Sequence of chain 1.B:
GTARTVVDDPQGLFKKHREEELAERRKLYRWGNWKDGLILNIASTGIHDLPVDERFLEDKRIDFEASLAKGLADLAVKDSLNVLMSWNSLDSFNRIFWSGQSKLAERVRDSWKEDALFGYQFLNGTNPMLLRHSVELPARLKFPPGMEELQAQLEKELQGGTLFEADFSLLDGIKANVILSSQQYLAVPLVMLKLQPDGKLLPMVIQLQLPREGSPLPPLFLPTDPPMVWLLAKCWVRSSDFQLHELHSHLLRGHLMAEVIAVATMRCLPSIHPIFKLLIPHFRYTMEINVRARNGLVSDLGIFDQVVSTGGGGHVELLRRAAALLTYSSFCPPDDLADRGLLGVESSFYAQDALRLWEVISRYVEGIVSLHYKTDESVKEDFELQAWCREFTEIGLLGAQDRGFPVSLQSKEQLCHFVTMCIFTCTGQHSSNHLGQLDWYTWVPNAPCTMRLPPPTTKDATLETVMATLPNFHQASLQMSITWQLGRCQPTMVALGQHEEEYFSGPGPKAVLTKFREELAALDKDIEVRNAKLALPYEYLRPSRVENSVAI

Binding-site contacts:
Ligand atom O3 contacts residue ALA314 of chain 1.B at 3.5 Å.
Ligand atom C16 contacts residue GLU267 of chain 1.B at 3.5 Å.
Ligand atom O2 contacts residue PHE85 of chain 1.B at 3.4 Å.
Ligand atom C18 contacts residue LEU507 of chain 1.B at 3.8 Å (hydrophobic).
Ligand atom C18 contacts residue GLU267 of chain 1.B at 3.7 Å.
Ligand atom C21 contacts residue PHE263 of chain 1.B at 3.8 Å (hydrophobic).
Ligand atom C23 contacts residue GLN500 of chain 1.B at 3.8 Å.
Ligand atom C13 contacts residue HIS276 of chain 1.B at 3.4 Å.
Ligand atom C3 contacts residue ALA314 of chain 1.B at 3.6 Å (hydrophobic).
Ligand atom C17 contacts residue GLU267 of chain 1.B at 3.4 Å.
Ligand atom C10 contacts residue ILE310 of chain 1.B at 3.7 Å (hydrophobic).
Ligand atom C12 contacts residue HIS276 of chain 1.B at 3.4 Å.
Ligand atom C20 contacts residue ILE503 of chain 1.B at 3.7 Å (hydrophobic).
Ligand atom C15 contacts residue LEU318 of chain 1.B at 3.8 Å (hydrophobic).
Ligand atom C3 contacts residue ARG313 of chain 1.B at 3.7 Å.
Ligand atom C16 contacts residue LEU318 of chain 1.B at 3.8 Å (hydrophobic).
Ligand atom C23 contacts residue VAL329 of chain 1.B at 3.9 Å (hydrophobic).
Ligand atom C4 contacts residue ARG313 of chain 1.B at 3.6 Å.
Ligand atom O2 contacts residue GLN506 of chain 1.B at 3.3 Å (h-bond).
Ligand atom C19 contacts residue GLU267 of chain 1.B at 3.8 Å.
Ligand atom C9 contacts residue LEU89 of chain 1.B at 3.5 Å (hydrophobic).
Ligand atom C11 contacts residue HIS276 of chain 1.B at 3.5 Å.
Ligand atom C15 contacts residue GLU267 of chain 1.B at 3.7 Å.
Ligand atom C9 contacts residue GLN506 of chain 1.B at 3.5 Å.
Ligand atom O3 contacts residue LEU318 of chain 1.B at 3.8 Å.
Ligand atom C17 contacts residue LEU318 of chain 1.B at 3.8 Å (hydrophobic).
Ligand atom O1 contacts residue LEU89 of chain 1.B at 3.2 Å.
Ligand atom C23 contacts residue ILE324 of chain 1.B at 3.9 Å (hydrophobic).
Ligand atom C14 contacts residue LEU272 of chain 1.B at 3.9 Å (hydrophobic).
Ligand atom C15 contacts residue HIS271 of chain 1.B at 3.8 Å.
Ligand atom C11 contacts residue ALA314 of chain 1.B at 3.7 Å (hydrophobic).
Ligand atom O1 contacts residue GLN506 of chain 1.B at 2.5 Å (h-bond).
Ligand atom O1 contacts residue ILE503 of chain 1.B at 3.6 Å.
Ligand atom C23 contacts residue VAL328 of chain 1.B at 3.6 Å (hydrophobic).
Ligand atom C16 contacts residue HIS271 of chain 1.B at 3.8 Å.
Ligand atom C14 contacts residue HIS276 of chain 1.B at 3.7 Å.
Ligand atom O2 contacts residue LEU89 of chain 1.B at 3.5 Å.
Ligand atom C1 contacts residue LEU507 of chain 1.B at 3.7 Å (hydrophobic).
Ligand atom C14 contacts residue HIS271 of chain 1.B at 3.6 Å.
Ligand atom C22 contacts residue ILE324 of chain 1.B at 3.7 Å (hydrophobic).

This protein binds this small molecule.
Small molecule (SMILES): CCCCCCCCCCC#CCOCc1ccc(CCC(=O)O)cc1